Binding-site contacts:
Ligand atom O6 contacts residue TYR371 of chain 1.B at 3.7 Å.
Ligand atom C7 contacts residue GLN375 of chain 1.B at 4.0 Å.
Ligand atom O7 contacts residue ASN379 of chain 1.B at 3.7 Å.
Ligand atom C8 contacts residue LYS374 of chain 1.B at 4.3 Å.
Ligand atom C5 contacts residue ILE382 of chain 1.B at 4.1 Å (hydrophobic).
Ligand atom O5 contacts residue GLN375 of chain 1.B at 4.4 Å.
Ligand atom C2 contacts residue ASN379 of chain 1.B at 2.4 Å.
Ligand atom O7 contacts residue LYS374 of chain 1.B at 4.1 Å.
Ligand atom C6 contacts residue ILE382 of chain 1.B at 4.0 Å (hydrophobic).
Ligand atom C1 contacts residue GLN375 of chain 1.B at 4.0 Å.
Ligand atom C5 contacts residue SER381 of chain 1.B at 4.1 Å.
Ligand atom O6 contacts residue ILE382 of chain 1.B at 3.4 Å.
Ligand atom N2 contacts residue ASN379 of chain 1.B at 2.9 Å (h-bond).
Ligand atom O5 contacts residue ASN379 of chain 1.B at 2.4 Å (h-bond).
Ligand atom C3 contacts residue ASN379 of chain 1.B at 3.8 Å.
Ligand atom C7 contacts residue ASN379 of chain 1.B at 3.4 Å.
Ligand atom C6 contacts residue SER381 of chain 1.B at 3.9 Å.
Ligand atom C1 contacts residue ILE382 of chain 1.B at 4.1 Å (hydrophobic).
Ligand atom C4 contacts residue ASN379 of chain 1.B at 4.2 Å.
Ligand atom C2 contacts residue GLN375 of chain 1.B at 4.3 Å.
Ligand atom C8 contacts residue ASN379 of chain 1.B at 4.3 Å.
Ligand atom C1 contacts residue SER381 of chain 1.B at 4.1 Å.
Ligand atom O5 contacts residue SER381 of chain 1.B at 4.2 Å.
Ligand atom C5 contacts residue ASN379 of chain 1.B at 3.5 Å.
Ligand atom O5 contacts residue ILE382 of chain 1.B at 3.2 Å.
Ligand atom N2 contacts residue GLN375 of chain 1.B at 4.5 Å.
Ligand atom C1 contacts residue ASN379 of chain 1.B at 1.4 Å.
Ligand atom O7 contacts residue GLN375 of chain 1.B at 3.0 Å.

The small molecule below binds the protein below.
Small molecule (SMILES): CC(=O)N[C@@H]1[C@@H](O)[C@H](O)[C@@H](CO)O[C@H]1O

Sequence of chain 1.B:
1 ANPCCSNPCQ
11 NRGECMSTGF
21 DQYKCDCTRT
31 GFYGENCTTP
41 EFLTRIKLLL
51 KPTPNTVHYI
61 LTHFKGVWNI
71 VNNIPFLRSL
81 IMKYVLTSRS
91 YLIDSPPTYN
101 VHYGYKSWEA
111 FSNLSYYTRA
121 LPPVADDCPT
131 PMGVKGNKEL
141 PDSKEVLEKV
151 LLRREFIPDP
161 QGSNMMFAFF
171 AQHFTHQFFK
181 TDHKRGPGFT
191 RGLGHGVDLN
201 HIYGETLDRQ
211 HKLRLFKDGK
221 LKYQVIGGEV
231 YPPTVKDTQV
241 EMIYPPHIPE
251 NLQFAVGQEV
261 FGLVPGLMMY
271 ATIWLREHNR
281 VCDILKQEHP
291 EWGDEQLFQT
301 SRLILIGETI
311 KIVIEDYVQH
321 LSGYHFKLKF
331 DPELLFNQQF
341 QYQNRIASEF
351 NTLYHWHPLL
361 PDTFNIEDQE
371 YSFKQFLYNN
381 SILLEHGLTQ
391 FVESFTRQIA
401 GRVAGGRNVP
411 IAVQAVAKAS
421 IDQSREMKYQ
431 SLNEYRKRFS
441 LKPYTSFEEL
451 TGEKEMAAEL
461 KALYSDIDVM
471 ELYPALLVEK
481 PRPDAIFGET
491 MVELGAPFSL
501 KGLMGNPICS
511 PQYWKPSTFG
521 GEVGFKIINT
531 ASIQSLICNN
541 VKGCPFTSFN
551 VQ